The small molecule below binds the protein below.
Small molecule (SMILES): CC(C)(C)[C@H](NC(=O)C(F)(F)F)C(=O)N1C[C@H]2[C@@H]([C@H]1C(=O)N[C@@H](C[C@@H]1CCNC1=O)[C@H](O)c1nc3cc(F)ccc3s1)C2(C)C

Binding-site contacts:
Ligand atom CBJ contacts residue GLU166 of chain 2.A at 3.5 Å.
Ligand atom CAH contacts residue CYS145 of chain 2.A at 2.5 Å (hydrophobic).
Ligand atom CAA contacts residue THR25 of chain 2.A at 3.4 Å.
Ligand atom N contacts residue HIS164 of chain 2.A at 3.0 Å (h-bond).
Ligand atom CD1 contacts residue ASN142 of chain 2.A at 3.1 Å.
Ligand atom CAA contacts residue HIS41 of chain 2.A at 3.5 Å.
Ligand atom OBN contacts residue GLN189 of chain 2.A at 3.3 Å.
Ligand atom O contacts residue CYS145 of chain 2.A at 2.5 Å (h-bond).
Ligand atom FBK contacts residue MET165 of chain 2.A at 3.5 Å.
Ligand atom CAV contacts residue HIS164 of chain 2.A at 3.5 Å.
Ligand atom O contacts residue GLY143 of chain 2.A at 3.4 Å (h-bond).
Ligand atom SAG contacts residue HIS41 of chain 2.A at 3.1 Å (h-bond).
Ligand atom NAQ contacts residue PHE140 of chain 2.A at 3.5 Å (h-bond).
Ligand atom NBH contacts residue GLU166 of chain 2.A at 2.9 Å (salt-bridge).
Ligand atom OAS contacts residue HIS172 of chain 2.A at 3.6 Å.
Ligand atom OAS contacts residue HIS163 of chain 2.A at 2.8 Å (h-bond).
Ligand atom OBG contacts residue GLU166 of chain 2.A at 2.9 Å (salt-bridge).
Ligand atom OBG contacts residue MET165 of chain 2.A at 3.2 Å.
Ligand atom CBJ contacts residue THR190 of chain 2.A at 3.5 Å.
Ligand atom FBM contacts residue GLU166 of chain 2.A at 2.8 Å.
Ligand atom CBD contacts residue HIS41 of chain 2.A at 3.3 Å.
Ligand atom FBK contacts residue THR190 of chain 2.A at 2.4 Å.
Ligand atom N contacts residue CYS145 of chain 2.A at 2.9 Å (h-bond).
Ligand atom O contacts residue SER144 of chain 2.A at 3.4 Å (h-bond).
Ligand atom FBL contacts residue THR190 of chain 2.A at 3.6 Å.
Ligand atom CA contacts residue CYS145 of chain 2.A at 2.7 Å (hydrophobic).
Ligand atom CBQ contacts residue GLU166 of chain 2.A at 3.5 Å.
Ligand atom C contacts residue CYS145 of chain 2.A at 1.9 Å (hydrophobic).
Ligand atom CAB contacts residue HIS41 of chain 2.A at 3.3 Å.
Ligand atom CAP contacts residue ASN142 of chain 2.A at 3.3 Å.
Ligand atom OBN contacts residue THR190 of chain 2.A at 3.6 Å (h-bond).
Ligand atom NAQ contacts residue GLU166 of chain 2.A at 3.1 Å (salt-bridge).
Ligand atom FBM contacts residue LEU167 of chain 2.A at 3.3 Å.
Ligand atom FBM contacts residue MET165 of chain 2.A at 3.1 Å.
Ligand atom FBS contacts residue THR25 of chain 2.A at 3.3 Å.
Ligand atom FBL contacts residue PRO168 of chain 2.A at 3.3 Å.
Ligand atom FBK contacts residue GLN192 of chain 2.A at 3.4 Å.
Ligand atom FBS contacts residue SER46 of chain 2.A at 3.4 Å.
Ligand atom CB contacts residue CYS145 of chain 2.A at 3.2 Å (hydrophobic).
Ligand atom SAG contacts residue CYS145 of chain 2.A at 3.0 Å (h-bond).

Sequence of chain 2.A:
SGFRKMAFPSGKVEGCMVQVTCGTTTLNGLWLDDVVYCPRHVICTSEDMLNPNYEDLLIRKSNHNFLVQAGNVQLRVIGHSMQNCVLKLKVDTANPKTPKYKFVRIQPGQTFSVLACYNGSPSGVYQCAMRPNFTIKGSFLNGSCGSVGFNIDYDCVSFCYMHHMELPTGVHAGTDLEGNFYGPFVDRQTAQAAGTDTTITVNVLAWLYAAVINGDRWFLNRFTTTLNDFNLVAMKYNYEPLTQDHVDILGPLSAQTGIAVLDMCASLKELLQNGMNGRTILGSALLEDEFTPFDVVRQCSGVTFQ